Binding-site contacts:
Ligand atom OXT contacts residue ARG236 of chain 1.D at 3.2 Å (salt-bridge).
Ligand atom C contacts residue GLY208 of chain 1.D at 4.0 Å.
Ligand atom CA contacts residue VAL172 of chain 1.D at 4.4 Å (hydrophobic).
Ligand atom OXT contacts residue SER209 of chain 1.D at 4.2 Å.
Ligand atom CA contacts residue TYR275 of chain 1.D at 4.3 Å (hydrophobic).
Ligand atom O contacts residue TYR275 of chain 1.D at 3.8 Å.
Ligand atom O3 contacts residue SER209 of chain 1.D at 4.1 Å.
Ligand atom OXT contacts residue GLY208 of chain 1.D at 3.9 Å.
Ligand atom O contacts residue SER235 of chain 1.D at 3.7 Å.
Ligand atom O3 contacts residue VAL172 of chain 1.D at 3.4 Å.
Ligand atom C contacts residue ARG236 of chain 1.D at 4.3 Å.
Ligand atom OXT contacts residue SER235 of chain 1.D at 2.7 Å (h-bond).
Ligand atom C contacts residue SER235 of chain 1.D at 3.5 Å.
Ligand atom O contacts residue TYR301 of chain 1.D at 4.1 Å.
Ligand atom O contacts residue VAL234 of chain 1.D at 4.0 Å.
Ligand atom CB contacts residue TYR275 of chain 1.D at 3.7 Å (hydrophobic).
Ligand atom O contacts residue GLY208 of chain 1.D at 3.4 Å.
Ligand atom C contacts residue SER209 of chain 1.D at 4.0 Å.
Ligand atom C contacts residue TYR275 of chain 1.D at 4.2 Å (hydrophobic).
Ligand atom O contacts residue SER209 of chain 1.D at 3.6 Å.

Sequence of chain 1.D:
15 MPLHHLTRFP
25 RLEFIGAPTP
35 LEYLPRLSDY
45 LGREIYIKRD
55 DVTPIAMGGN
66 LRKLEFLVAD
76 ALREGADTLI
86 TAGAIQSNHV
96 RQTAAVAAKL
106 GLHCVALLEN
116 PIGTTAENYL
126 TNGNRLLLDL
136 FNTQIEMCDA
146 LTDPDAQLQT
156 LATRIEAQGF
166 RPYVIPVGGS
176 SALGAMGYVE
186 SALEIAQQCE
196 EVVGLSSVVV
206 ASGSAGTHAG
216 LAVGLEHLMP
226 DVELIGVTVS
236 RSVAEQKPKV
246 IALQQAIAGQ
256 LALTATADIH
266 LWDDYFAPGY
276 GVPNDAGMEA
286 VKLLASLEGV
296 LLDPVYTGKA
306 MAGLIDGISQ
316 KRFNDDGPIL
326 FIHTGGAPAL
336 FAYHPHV

A protein and the small-molecule ligand that binds it are described below.
Small molecule (SMILES): CC(=O)C(=O)O